The small molecule below binds the protein below.
Small molecule (SMILES): CC[C@H](C)[C@H](NC(=O)[C@@H](NC(=O)[C@H](CC1=c2ccccc2=NC1)NC(C)=O)C(C)C)C(=O)N1CCC[C@H]1C(N)=O

Sequence of chain 1.A:
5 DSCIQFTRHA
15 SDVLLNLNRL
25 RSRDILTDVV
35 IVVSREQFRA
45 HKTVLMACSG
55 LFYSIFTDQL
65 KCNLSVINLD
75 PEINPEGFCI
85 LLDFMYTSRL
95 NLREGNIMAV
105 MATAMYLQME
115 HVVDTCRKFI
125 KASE

Sequence of chain 2.A:
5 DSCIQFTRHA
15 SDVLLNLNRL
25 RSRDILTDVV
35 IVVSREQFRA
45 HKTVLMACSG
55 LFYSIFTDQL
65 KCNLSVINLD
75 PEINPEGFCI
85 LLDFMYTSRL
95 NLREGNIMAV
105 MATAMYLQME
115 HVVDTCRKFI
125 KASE

Binding-site contacts:
Ligand atom O contacts residue GLN9 of chain 1.A at 3.7 Å.
Ligand atom CZ2 contacts residue THR119 of chain 2.A at 3.7 Å.
Ligand atom CZ3 contacts residue PHE10 of chain 1.A at 3.7 Å (hydrophobic).
Ligand atom NE1 contacts residue PHE10 of chain 1.A at 3.4 Å.
Ligand atom CE3 contacts residue PHE10 of chain 1.A at 3.6 Å (hydrophobic).
Ligand atom CG2 contacts residue GLN9 of chain 1.A at 3.6 Å.
Ligand atom O contacts residue THR11 of chain 1.A at 3.0 Å (h-bond).
Ligand atom O contacts residue PHE10 of chain 1.A at 3.4 Å.
Ligand atom CE2 contacts residue PHE10 of chain 1.A at 3.5 Å (hydrophobic).
Ligand atom CG2 contacts residue THR11 of chain 1.A at 3.8 Å.
Ligand atom CZ3 contacts residue ILE8 of chain 1.A at 3.9 Å (hydrophobic).
Ligand atom CZ2 contacts residue HIS115 of chain 2.A at 3.7 Å.
Ligand atom CB contacts residue ARG93 of chain 2.A at 3.6 Å.
Ligand atom O contacts residue GLN9 of chain 1.A at 2.9 Å (h-bond).
Ligand atom CB contacts residue GLN9 of chain 1.A at 3.6 Å.
Ligand atom CD2 contacts residue PHE10 of chain 1.A at 3.8 Å (hydrophobic).
Ligand atom CE3 contacts residue ILE8 of chain 1.A at 3.5 Å (hydrophobic).
Ligand atom CD1 contacts residue PHE10 of chain 1.A at 3.7 Å (hydrophobic).
Ligand atom CZ3 contacts residue PHE88 of chain 2.A at 3.9 Å (hydrophobic).
Ligand atom O contacts residue ILE8 of chain 1.A at 3.5 Å.
Ligand atom C contacts residue PHE10 of chain 1.A at 3.7 Å (hydrophobic).
Ligand atom CH2 contacts residue PHE88 of chain 2.A at 3.5 Å (hydrophobic).
Ligand atom CG contacts residue ARG93 of chain 2.A at 3.6 Å.
Ligand atom CD contacts residue CYS7 of chain 1.A at 3.3 Å (hydrophobic).
Ligand atom NE1 contacts residue THR119 of chain 2.A at 3.6 Å.
Ligand atom N contacts residue GLN9 of chain 1.A at 2.8 Å (h-bond).
Ligand atom C contacts residue GLN9 of chain 1.A at 3.5 Å.
Ligand atom CE2 contacts residue THR119 of chain 2.A at 3.7 Å.
Ligand atom CG contacts residue CYS7 of chain 1.A at 3.8 Å (hydrophobic).
Ligand atom CZ2 contacts residue PHE10 of chain 1.A at 3.9 Å (hydrophobic).
Ligand atom CH2 contacts residue PHE10 of chain 1.A at 3.9 Å (hydrophobic).
Ligand atom NE1 contacts residue HIS115 of chain 2.A at 3.5 Å (h-bond).
Ligand atom CA contacts residue ARG12 of chain 1.A at 3.8 Å.
Ligand atom CE3 contacts residue GLN9 of chain 1.A at 3.6 Å.
Ligand atom CA contacts residue GLN9 of chain 1.A at 3.2 Å.
Ligand atom CD1 contacts residue THR119 of chain 2.A at 3.8 Å.
Ligand atom CE2 contacts residue HIS115 of chain 2.A at 3.9 Å.
Ligand atom CG1 contacts residue THR11 of chain 1.A at 3.6 Å.
Ligand atom CA contacts residue GLN9 of chain 1.A at 3.9 Å.
Ligand atom CZ3 contacts residue LEU94 of chain 2.A at 3.9 Å (hydrophobic).